Sequence of chain 2.A:
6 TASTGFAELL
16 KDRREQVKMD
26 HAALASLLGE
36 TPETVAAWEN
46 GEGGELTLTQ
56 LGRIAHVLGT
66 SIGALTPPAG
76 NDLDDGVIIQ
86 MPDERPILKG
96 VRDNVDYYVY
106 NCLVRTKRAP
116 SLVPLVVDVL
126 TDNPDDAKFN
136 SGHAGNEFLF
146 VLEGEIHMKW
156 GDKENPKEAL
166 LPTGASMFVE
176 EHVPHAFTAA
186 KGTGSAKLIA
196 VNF

Sequence of chain 2.B:
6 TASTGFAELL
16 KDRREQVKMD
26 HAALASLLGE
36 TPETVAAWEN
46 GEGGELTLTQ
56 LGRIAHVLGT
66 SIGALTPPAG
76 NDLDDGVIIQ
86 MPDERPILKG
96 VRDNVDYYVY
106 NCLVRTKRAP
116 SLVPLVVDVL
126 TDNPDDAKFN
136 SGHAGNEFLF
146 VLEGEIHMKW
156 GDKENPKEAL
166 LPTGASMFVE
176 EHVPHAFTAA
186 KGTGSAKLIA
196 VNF

Binding-site contacts:
Ligand atom O12 contacts residue ASN135 of chain 2.B at 2.7 Å (h-bond).
Ligand atom O14 contacts residue ARG97 of chain 2.B at 4.1 Å.
Ligand atom O10 contacts residue GLU142 of chain 2.B at 2.4 Å (salt-bridge).
Ligand atom C1 contacts residue PHE182 of chain 2.B at 3.6 Å (hydrophobic).
Ligand atom C1 contacts residue LEU193 of chain 2.B at 3.8 Å (hydrophobic).
Ligand atom C6 contacts residue PHE182 of chain 2.B at 4.3 Å (hydrophobic).
Ligand atom P7 contacts residue TYR103 of chain 2.B at 4.2 Å.
Ligand atom O12 contacts residue TYR105 of chain 2.B at 4.1 Å.
Ligand atom O12 contacts residue ARG97 of chain 2.B at 2.5 Å (salt-bridge).
Ligand atom P7 contacts residue HIS180 of chain 2.B at 4.4 Å.
Ligand atom P7 contacts residue TYR105 of chain 2.B at 3.8 Å.
Ligand atom O10 contacts residue HIS180 of chain 2.B at 3.7 Å.
Ligand atom C1 contacts residue GLU142 of chain 2.B at 3.6 Å.
Ligand atom O14 contacts residue LYS23 of chain 2.A at 3.6 Å (salt-bridge).
Ligand atom C1 contacts residue VAL122 of chain 2.B at 4.4 Å (hydrophobic).
Ligand atom P7 contacts residue ASN135 of chain 2.B at 3.5 Å.
Ligand atom C6 contacts residue TYR103 of chain 2.B at 3.7 Å (hydrophobic).
Ligand atom P7 contacts residue ARG97 of chain 2.B at 3.7 Å.
Ligand atom O10 contacts residue HIS138 of chain 2.B at 4.2 Å.
Ligand atom O13 contacts residue HIS138 of chain 2.B at 3.1 Å (h-bond).
Ligand atom C6 contacts residue HIS180 of chain 2.B at 4.3 Å.
Ligand atom O12 contacts residue TYR103 of chain 2.B at 3.9 Å.
Ligand atom O13 contacts residue HIS180 of chain 2.B at 3.4 Å (h-bond).
Ligand atom O14 contacts residue TYR105 of chain 2.B at 2.7 Å (h-bond).
Ligand atom C1 contacts residue LEU144 of chain 2.B at 3.6 Å (hydrophobic).
Ligand atom O13 contacts residue GLU142 of chain 2.B at 4.2 Å.
Ligand atom C6 contacts residue ASN135 of chain 2.B at 4.5 Å.
Ligand atom O10 contacts residue ALA195 of chain 2.B at 4.4 Å.
Ligand atom C1 contacts residue ALA195 of chain 2.B at 4.1 Å (hydrophobic).
Ligand atom O13 contacts residue ASN135 of chain 2.B at 3.3 Å (h-bond).
Ligand atom C2 contacts residue PHE182 of chain 2.B at 4.5 Å (hydrophobic).
Ligand atom C2 contacts residue GLU142 of chain 2.B at 3.5 Å.

This small molecule binds to this protein.
Small molecule (SMILES): C[C@@H](O)CP(=O)(O)O